This small molecule binds to this protein.
Small molecule (SMILES): N=c1ccn([C@H]2C[C@H](O[P](=O)(O)OC[C@H]3O[C@@H](n4cnc5c(N)ncnc54)C[C@@H]3O[P](=O)(O)OC[C@H]3O[C@@H](n4cnc5c(N)ncnc54)C[C@@H]3O[P](=O)(O)OC[C@H]3O[C@@H](n4cnc5c(N)ncnc54)C[C@@H]3O)[C@@H](COP(=O)=O)O2)c(=O)[nH]1

Sequence of chain 6.A:
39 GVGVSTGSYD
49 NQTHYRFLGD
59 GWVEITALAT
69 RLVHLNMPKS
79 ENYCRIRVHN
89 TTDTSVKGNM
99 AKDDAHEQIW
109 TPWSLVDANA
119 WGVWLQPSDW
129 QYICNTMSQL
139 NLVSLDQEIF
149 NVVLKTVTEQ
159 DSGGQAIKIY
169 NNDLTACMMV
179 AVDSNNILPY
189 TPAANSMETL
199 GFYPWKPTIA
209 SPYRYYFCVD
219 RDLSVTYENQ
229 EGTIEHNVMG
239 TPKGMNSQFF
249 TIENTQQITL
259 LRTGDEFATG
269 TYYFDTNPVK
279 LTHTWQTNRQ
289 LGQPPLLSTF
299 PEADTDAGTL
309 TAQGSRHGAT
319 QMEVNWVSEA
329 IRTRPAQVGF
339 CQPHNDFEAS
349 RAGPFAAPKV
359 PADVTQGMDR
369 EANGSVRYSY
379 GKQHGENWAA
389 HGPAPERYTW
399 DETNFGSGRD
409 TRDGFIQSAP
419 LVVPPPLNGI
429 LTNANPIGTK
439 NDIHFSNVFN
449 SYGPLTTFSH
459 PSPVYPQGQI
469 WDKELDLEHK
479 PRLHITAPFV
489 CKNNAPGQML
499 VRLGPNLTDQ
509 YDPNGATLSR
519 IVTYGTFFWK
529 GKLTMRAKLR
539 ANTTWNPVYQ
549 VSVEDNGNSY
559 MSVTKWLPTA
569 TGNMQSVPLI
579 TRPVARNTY

Binding-site contacts:
Ligand atom OP1 contacts residue GLN137 of chain 6.A at 4.4 Å.
Ligand atom N6 contacts residue TRP60 of chain 6.A at 3.0 Å.
Ligand atom N9 contacts residue TRP60 of chain 6.A at 3.8 Å.
Ligand atom O5' contacts residue TRP60 of chain 6.A at 3.8 Å.
Ligand atom P contacts residue PRO276 of chain 6.A at 3.8 Å.
Ligand atom P contacts residue GLN137 of chain 6.A at 3.5 Å.
Ligand atom C4' contacts residue GLN137 of chain 6.A at 4.1 Å.
Ligand atom OP2 contacts residue ARG534 of chain 6.A at 3.6 Å.
Ligand atom C1' contacts residue TRP60 of chain 6.A at 3.5 Å (hydrophobic).
Ligand atom C3' contacts residue PRO276 of chain 6.A at 3.2 Å (hydrophobic).
Ligand atom C8 contacts residue TRP60 of chain 6.A at 4.4 Å (hydrophobic).
Ligand atom N1 contacts residue TRP60 of chain 6.A at 3.5 Å.
Ligand atom OP2 contacts residue GLN137 of chain 6.A at 3.8 Å.
Ligand atom C4' contacts residue PRO276 of chain 6.A at 3.7 Å (hydrophobic).
Ligand atom C5 contacts residue TRP60 of chain 6.A at 3.8 Å (hydrophobic).
Ligand atom O3' contacts residue GLN137 of chain 6.A at 2.0 Å (h-bond).
Ligand atom OP1 contacts residue ASN275 of chain 6.A at 4.5 Å.
Ligand atom N6 contacts residue ASP58 of chain 6.A at 4.3 Å.
Ligand atom O4' contacts residue TRP60 of chain 6.A at 4.2 Å.
Ligand atom C3' contacts residue GLN137 of chain 6.A at 2.6 Å.
Ligand atom O5' contacts residue GLN137 of chain 6.A at 4.3 Å.
Ligand atom C4 contacts residue TRP60 of chain 6.A at 3.5 Å (hydrophobic).
Ligand atom C6 contacts residue TRP60 of chain 6.A at 3.4 Å (hydrophobic).
Ligand atom O3' contacts residue TRP60 of chain 6.A at 4.4 Å.
Ligand atom OP2 contacts residue PRO276 of chain 6.A at 3.9 Å.
Ligand atom P contacts residue ASN139 of chain 6.A at 3.7 Å.
Ligand atom C2' contacts residue GLN137 of chain 6.A at 2.9 Å.
Ligand atom N6 contacts residue GLY57 of chain 6.A at 3.7 Å.
Ligand atom O5' contacts residue PRO276 of chain 6.A at 2.8 Å.
Ligand atom C2 contacts residue TRP60 of chain 6.A at 3.4 Å (hydrophobic).
Ligand atom OP2 contacts residue ASN139 of chain 6.A at 3.3 Å (h-bond).
Ligand atom O3' contacts residue PRO276 of chain 6.A at 3.4 Å.
Ligand atom N7 contacts residue TRP60 of chain 6.A at 3.9 Å.
Ligand atom OP1 contacts residue ASN139 of chain 6.A at 3.1 Å (h-bond).
Ligand atom C5' contacts residue PRO276 of chain 6.A at 3.7 Å (hydrophobic).
Ligand atom C1' contacts residue GLN137 of chain 6.A at 4.0 Å.
Ligand atom OP1 contacts residue PRO276 of chain 6.A at 3.1 Å.
Ligand atom C2' contacts residue TRP60 of chain 6.A at 4.1 Å (hydrophobic).
Ligand atom OP2 contacts residue TRP60 of chain 6.A at 4.4 Å.
Ligand atom N3 contacts residue TRP60 of chain 6.A at 3.0 Å.